Binding-site contacts:
Ligand atom O5 contacts residue ASN205 of chain 1.C at 2.4 Å (h-bond).
Ligand atom N2 contacts residue ASN205 of chain 1.C at 2.9 Å (h-bond).
Ligand atom C7 contacts residue ASN205 of chain 1.C at 3.4 Å.
Ligand atom C1 contacts residue ASN205 of chain 1.C at 1.4 Å.
Ligand atom O7 contacts residue ASN205 of chain 1.C at 3.6 Å (h-bond).
Ligand atom C3 contacts residue ASN205 of chain 1.C at 3.8 Å.
Ligand atom C5 contacts residue ASN205 of chain 1.C at 3.6 Å.
Ligand atom C2 contacts residue ASN205 of chain 1.C at 2.4 Å.
Ligand atom C8 contacts residue GLU204 of chain 1.C at 4.5 Å.
Ligand atom C1 contacts residue ASN167 of chain 1.C at 3.7 Å.
Ligand atom O5 contacts residue ASN167 of chain 1.C at 3.0 Å (h-bond).
Ligand atom C4 contacts residue ASN205 of chain 1.C at 4.2 Å.
Ligand atom C6 contacts residue ASN167 of chain 1.C at 3.8 Å.
Ligand atom C5 contacts residue ASN167 of chain 1.C at 3.7 Å.

This small molecule binds to this protein.
Small molecule (SMILES): CC(=O)N[C@@H]1[C@@H](O)[C@H](O)[C@@H](CO)O[C@H]1O

Sequence of chain 1.C:
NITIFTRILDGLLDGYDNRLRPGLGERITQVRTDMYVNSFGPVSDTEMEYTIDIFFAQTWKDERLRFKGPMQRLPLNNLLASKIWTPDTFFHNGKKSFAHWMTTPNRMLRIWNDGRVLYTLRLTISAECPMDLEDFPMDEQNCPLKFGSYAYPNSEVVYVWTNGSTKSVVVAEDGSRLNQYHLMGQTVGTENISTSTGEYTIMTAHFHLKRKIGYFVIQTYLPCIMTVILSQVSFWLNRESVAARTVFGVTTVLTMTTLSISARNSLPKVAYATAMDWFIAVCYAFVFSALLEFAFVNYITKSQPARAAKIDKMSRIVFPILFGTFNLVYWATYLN